Sequence of chain 1.C:
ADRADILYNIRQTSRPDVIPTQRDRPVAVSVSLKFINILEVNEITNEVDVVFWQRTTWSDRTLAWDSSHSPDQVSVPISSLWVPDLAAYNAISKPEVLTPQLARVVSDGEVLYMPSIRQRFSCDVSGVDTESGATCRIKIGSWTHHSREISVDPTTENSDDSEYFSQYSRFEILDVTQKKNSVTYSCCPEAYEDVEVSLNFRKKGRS

Binding-site contacts:
Ligand atom N4 contacts residue TRP147 of chain 1.C at 3.7 Å.
Ligand atom O2 contacts residue MET118 of chain 1.D at 3.5 Å.
Ligand atom N contacts residue TRP147 of chain 1.C at 3.9 Å.
Ligand atom N contacts residue TYR189 of chain 1.C at 3.8 Å.
Ligand atom O2 contacts residue TYR168 of chain 1.D at 3.9 Å.
Ligand atom C3 contacts residue TRP57 of chain 1.D at 3.4 Å (hydrophobic).
Ligand atom CL contacts residue LEU116 of chain 1.D at 2.8 Å.
Ligand atom O2 contacts residue TRP57 of chain 1.D at 4.1 Å.
Ligand atom C3 contacts residue MET118 of chain 1.D at 4.2 Å (hydrophobic).
Ligand atom C1 contacts residue TYR196 of chain 1.C at 3.4 Å (hydrophobic).
Ligand atom C contacts residue MET118 of chain 1.D at 3.6 Å (hydrophobic).
Ligand atom CL contacts residue MET118 of chain 1.D at 4.0 Å.
Ligand atom O1 contacts residue CYS191 of chain 1.C at 3.1 Å (h-bond).
Ligand atom N1 contacts residue MET118 of chain 1.D at 3.6 Å (h-bond).
Ligand atom N2 contacts residue ARG59 of chain 1.D at 4.2 Å.
Ligand atom CL contacts residue ARG108 of chain 1.D at 3.5 Å.
Ligand atom CL contacts residue TYR117 of chain 1.D at 4.0 Å.
Ligand atom N5 contacts residue MET118 of chain 1.D at 3.8 Å.
Ligand atom C contacts residue TYR189 of chain 1.C at 3.5 Å (hydrophobic).
Ligand atom N4 contacts residue MET118 of chain 1.D at 3.8 Å.
Ligand atom N5 contacts residue TYR189 of chain 1.C at 3.6 Å.
Ligand atom C1 contacts residue TRP147 of chain 1.C at 3.4 Å (hydrophobic).
Ligand atom N4 contacts residue THR148 of chain 1.C at 3.9 Å.
Ligand atom O2 contacts residue TYR189 of chain 1.C at 3.5 Å.
Ligand atom C2 contacts residue TYR196 of chain 1.C at 4.0 Å (hydrophobic).
Ligand atom C4 contacts residue THR148 of chain 1.C at 4.1 Å.
Ligand atom N contacts residue MET118 of chain 1.D at 4.2 Å.
Ligand atom N2 contacts residue MET118 of chain 1.D at 3.7 Å.
Ligand atom C3 contacts residue TYR189 of chain 1.C at 3.8 Å (hydrophobic).
Ligand atom C5 contacts residue TRP147 of chain 1.C at 3.2 Å (hydrophobic).
Ligand atom O1 contacts residue TYR189 of chain 1.C at 3.9 Å.
Ligand atom N5 contacts residue ARG59 of chain 1.D at 3.9 Å.
Ligand atom N2 contacts residue TYR189 of chain 1.C at 3.5 Å.
Ligand atom O1 contacts residue ARG59 of chain 1.D at 3.1 Å (salt-bridge).
Ligand atom C3 contacts residue TRP147 of chain 1.C at 3.5 Å (hydrophobic).
Ligand atom C2 contacts residue TRP147 of chain 1.C at 3.3 Å (hydrophobic).
Ligand atom C5 contacts residue MET118 of chain 1.D at 4.1 Å (hydrophobic).
Ligand atom N1 contacts residue TRP57 of chain 1.D at 3.5 Å.
Ligand atom N1 contacts residue TYR189 of chain 1.C at 3.5 Å.
Ligand atom S contacts residue TYR196 of chain 1.C at 3.9 Å.

Sequence of chain 1.D:
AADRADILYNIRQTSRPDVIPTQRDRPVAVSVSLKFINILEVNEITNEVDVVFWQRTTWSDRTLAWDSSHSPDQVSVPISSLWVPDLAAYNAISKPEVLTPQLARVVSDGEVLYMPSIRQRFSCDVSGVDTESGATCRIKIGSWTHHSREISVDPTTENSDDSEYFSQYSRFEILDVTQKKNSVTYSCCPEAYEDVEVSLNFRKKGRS

The small molecule below binds the protein below.
Small molecule (SMILES): CN/C(=N\[N+](=O)[O-])NCc1cnc(Cl)s1